Sequence of chain 1.I:
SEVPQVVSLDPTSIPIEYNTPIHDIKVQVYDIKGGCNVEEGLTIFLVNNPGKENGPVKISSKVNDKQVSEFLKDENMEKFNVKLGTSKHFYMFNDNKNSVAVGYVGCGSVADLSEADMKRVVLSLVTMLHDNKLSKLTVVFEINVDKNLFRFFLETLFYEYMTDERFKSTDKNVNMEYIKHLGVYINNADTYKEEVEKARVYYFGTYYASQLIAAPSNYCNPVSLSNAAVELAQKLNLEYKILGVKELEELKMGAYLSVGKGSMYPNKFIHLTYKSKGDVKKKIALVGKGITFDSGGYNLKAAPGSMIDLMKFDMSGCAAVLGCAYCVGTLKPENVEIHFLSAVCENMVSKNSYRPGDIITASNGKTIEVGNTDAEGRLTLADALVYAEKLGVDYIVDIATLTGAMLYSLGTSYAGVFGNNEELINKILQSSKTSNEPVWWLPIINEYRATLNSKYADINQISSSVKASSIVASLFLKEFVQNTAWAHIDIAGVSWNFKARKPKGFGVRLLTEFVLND

Binding-site contacts:
Ligand atom O2 contacts residue ZN1 of chain 1.MC at 2.4 Å.
Ligand atom C5 contacts residue GLY406 of chain 1.I at 3.9 Å.
Ligand atom N1 contacts residue ASP316 of chain 1.I at 2.8 Å (salt-bridge).
Ligand atom O1 contacts residue LEU404 of chain 1.I at 3.8 Å.
Ligand atom P contacts residue LEU404 of chain 1.I at 3.7 Å.
Ligand atom C8 contacts residue MET309 of chain 1.I at 3.3 Å (hydrophobic).
Ligand atom C7 contacts residue MET309 of chain 1.I at 3.5 Å (hydrophobic).
Ligand atom C8 contacts residue LEU409 of chain 1.I at 3.6 Å (hydrophobic).
Ligand atom C4 contacts residue MET313 of chain 1.I at 3.7 Å (hydrophobic).
Ligand atom N1 contacts residue LYS291 of chain 1.I at 3.5 Å (salt-bridge).
Ligand atom O3 contacts residue LEU404 of chain 1.I at 2.9 Å (h-bond).
Ligand atom C9 contacts residue ALA494 of chain 1.I at 3.9 Å (hydrophobic).
Ligand atom P contacts residue ZN1 of chain 1.KC at 3.2 Å.
Ligand atom C1 contacts residue THR403 of chain 1.I at 3.4 Å.
Ligand atom O1 contacts residue ASP296 of chain 1.I at 3.3 Å (salt-bridge).
Ligand atom C7 contacts residue LEU409 of chain 1.I at 3.2 Å (hydrophobic).
Ligand atom P contacts residue ASP296 of chain 1.I at 3.8 Å.
Ligand atom P contacts residue CO31 of chain 1.LC at 3.8 Å.
Ligand atom C1 contacts residue LYS291 of chain 1.I at 3.8 Å.
Ligand atom O1 contacts residue ZN1 of chain 1.KC at 2.4 Å.
Ligand atom C9 contacts residue PHE315 of chain 1.I at 3.6 Å (hydrophobic).
Ligand atom O2 contacts residue ASP376 of chain 1.I at 3.2 Å (salt-bridge).
Ligand atom O1 contacts residue ASP376 of chain 1.I at 3.1 Å (salt-bridge).
Ligand atom P contacts residue ASP376 of chain 1.I at 3.7 Å.
Ligand atom O1 contacts residue CO31 of chain 1.LC at 2.6 Å (h-bond).
Ligand atom P contacts residue ZN1 of chain 1.MC at 3.0 Å.
Ligand atom O1 contacts residue ZN1 of chain 1.MC at 2.4 Å.
Ligand atom C1 contacts residue ZN1 of chain 1.KC at 3.2 Å.
Ligand atom O1 contacts residue LYS291 of chain 1.I at 3.3 Å (salt-bridge).
Ligand atom O3 contacts residue CO31 of chain 1.LC at 3.2 Å (h-bond).
Ligand atom O2 contacts residue LYS303 of chain 1.I at 2.5 Å (salt-bridge).
Ligand atom N1 contacts residue THR403 of chain 1.I at 3.6 Å (h-bond).
Ligand atom O1 contacts residue GLU378 of chain 1.I at 3.4 Å (salt-bridge).
Ligand atom C1 contacts residue LEU404 of chain 1.I at 3.7 Å (hydrophobic).
Ligand atom O2 contacts residue ASP296 of chain 1.I at 3.3 Å (salt-bridge).
Ligand atom N1 contacts residue ASP296 of chain 1.I at 3.4 Å (salt-bridge).
Ligand atom N1 contacts residue ZN1 of chain 1.KC at 2.4 Å.
Ligand atom C6 contacts residue ALA494 of chain 1.I at 3.6 Å (hydrophobic).
Ligand atom C10 contacts residue THR403 of chain 1.I at 3.6 Å.
Ligand atom C3 contacts residue LYS303 of chain 1.I at 3.9 Å.

The small molecule below binds the protein below.
Small molecule (SMILES): N[C@@H](c1ccc(-n2cccn2)cc1)P(=O)(O)O